Sequence of chain 2.A:
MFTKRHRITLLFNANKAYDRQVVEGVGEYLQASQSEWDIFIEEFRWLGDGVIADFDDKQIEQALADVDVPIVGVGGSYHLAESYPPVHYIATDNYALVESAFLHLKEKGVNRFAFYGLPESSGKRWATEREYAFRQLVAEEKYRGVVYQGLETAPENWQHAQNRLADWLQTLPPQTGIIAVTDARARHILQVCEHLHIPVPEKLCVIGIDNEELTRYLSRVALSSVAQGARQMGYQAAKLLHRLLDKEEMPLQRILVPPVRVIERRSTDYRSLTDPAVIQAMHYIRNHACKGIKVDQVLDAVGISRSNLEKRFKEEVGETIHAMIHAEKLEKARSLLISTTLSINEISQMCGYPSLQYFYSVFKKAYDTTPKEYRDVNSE

A small-molecule ligand and the protein it binds are described below.
Small molecule (SMILES): O[C@@H]1[C@@H](O)[C@@H](O)OC[C@H]1O

Binding-site contacts:
Ligand atom O1 contacts residue ASP239 of chain 2.A at 3.1 Å (salt-bridge).
Ligand atom O4 contacts residue TRP155 of chain 2.A at 3.7 Å.
Ligand atom O3 contacts residue ARG159 of chain 2.A at 2.7 Å (salt-bridge).
Ligand atom O2 contacts residue ASP239 of chain 2.A at 2.4 Å (salt-bridge).
Ligand atom C5 contacts residue TYR38 of chain 2.A at 3.9 Å (hydrophobic).
Ligand atom O3 contacts residue TRP155 of chain 2.A at 4.3 Å.
Ligand atom C4 contacts residue TYR38 of chain 2.A at 4.2 Å (hydrophobic).
Ligand atom C3 contacts residue ASP239 of chain 2.A at 4.0 Å.
Ligand atom C4 contacts residue TRP155 of chain 2.A at 3.5 Å (hydrophobic).
Ligand atom C1 contacts residue TRP155 of chain 2.A at 3.9 Å (hydrophobic).
Ligand atom C3 contacts residue TYR38 of chain 2.A at 4.2 Å (hydrophobic).
Ligand atom O5 contacts residue TRP155 of chain 2.A at 3.5 Å.
Ligand atom O2 contacts residue VAL210 of chain 2.A at 4.3 Å.
Ligand atom C2 contacts residue ASP239 of chain 2.A at 3.5 Å.
Ligand atom C1 contacts residue ASP239 of chain 2.A at 3.8 Å.
Ligand atom O1 contacts residue TYR38 of chain 2.A at 4.1 Å.
Ligand atom O3 contacts residue GLN257 of chain 2.A at 3.2 Å (h-bond).
Ligand atom C4 contacts residue ASP85 of chain 2.A at 4.0 Å.
Ligand atom C2 contacts residue ARG159 of chain 2.A at 3.7 Å.
Ligand atom O2 contacts residue GLN257 of chain 2.A at 3.4 Å (h-bond).
Ligand atom C2 contacts residue TRP155 of chain 2.A at 3.8 Å (hydrophobic).
Ligand atom C1 contacts residue THR211 of chain 2.A at 4.2 Å.
Ligand atom C3 contacts residue GLN257 of chain 2.A at 3.6 Å.
Ligand atom C5 contacts residue TRP155 of chain 2.A at 4.0 Å (hydrophobic).
Ligand atom C2 contacts residue GLN257 of chain 2.A at 4.1 Å.
Ligand atom O4 contacts residue TYR38 of chain 2.A at 3.3 Å.
Ligand atom O4 contacts residue ASP85 of chain 2.A at 2.9 Å (salt-bridge).
Ligand atom O3 contacts residue ASP239 of chain 2.A at 4.4 Å.
Ligand atom O2 contacts residue THR211 of chain 2.A at 3.9 Å.
Ligand atom C3 contacts residue TRP155 of chain 2.A at 4.3 Å (hydrophobic).
Ligand atom C2 contacts residue THR211 of chain 2.A at 4.2 Å.
Ligand atom C3 contacts residue ARG159 of chain 2.A at 4.0 Å.
Ligand atom O2 contacts residue ARG159 of chain 2.A at 3.1 Å (salt-bridge).